Sequence of chain 1.A:
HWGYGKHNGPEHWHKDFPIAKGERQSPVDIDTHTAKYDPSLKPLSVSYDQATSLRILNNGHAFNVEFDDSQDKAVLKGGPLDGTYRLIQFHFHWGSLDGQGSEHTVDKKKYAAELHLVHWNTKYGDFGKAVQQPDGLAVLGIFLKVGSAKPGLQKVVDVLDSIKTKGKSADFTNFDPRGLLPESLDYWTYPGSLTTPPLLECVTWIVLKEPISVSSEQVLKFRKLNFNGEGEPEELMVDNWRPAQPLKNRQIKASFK

A small-molecule ligand and the protein it binds are described below.
Small molecule (SMILES): CCCSc1ccc(S(N)(=O)=O)cc1

Binding-site contacts:
Ligand atom C10 contacts residue LEU197 of chain 1.A at 3.9 Å (hydrophobic).
Ligand atom O4 contacts residue LEU197 of chain 1.A at 3.3 Å.
Ligand atom O1 contacts residue HIS119 of chain 1.A at 3.4 Å (h-bond).
Ligand atom N3 contacts residue HIS119 of chain 1.A at 3.4 Å (h-bond).
Ligand atom C7 contacts residue GLN92 of chain 1.A at 3.8 Å.
Ligand atom C6 contacts residue LEU197 of chain 1.A at 3.9 Å (hydrophobic).
Ligand atom N3 contacts residue ZN1 of chain 1.B at 1.9 Å.
Ligand atom O1 contacts residue HIS94 of chain 1.A at 3.4 Å.
Ligand atom C12 contacts residue LEU197 of chain 1.A at 4.2 Å (hydrophobic).
Ligand atom C6 contacts residue HIS94 of chain 1.A at 4.0 Å.
Ligand atom C10 contacts residue THR199 of chain 1.A at 3.3 Å.
Ligand atom C14 contacts residue PRO201 of chain 1.A at 3.8 Å (hydrophobic).
Ligand atom C13 contacts residue PRO201 of chain 1.A at 4.0 Å (hydrophobic).
Ligand atom O4 contacts residue SER196 of chain 1.A at 4.1 Å.
Ligand atom C6 contacts residue VAL121 of chain 1.A at 3.7 Å (hydrophobic).
Ligand atom O1 contacts residue ZN1 of chain 1.B at 3.0 Å.
Ligand atom C7 contacts residue LEU197 of chain 1.A at 3.9 Å (hydrophobic).
Ligand atom C5 contacts residue LEU197 of chain 1.A at 3.9 Å (hydrophobic).
Ligand atom C9 contacts residue LEU197 of chain 1.A at 3.9 Å (hydrophobic).
Ligand atom O1 contacts residue VAL121 of chain 1.A at 3.9 Å.
Ligand atom O4 contacts residue TRP208 of chain 1.A at 3.5 Å.
Ligand atom N3 contacts residue THR198 of chain 1.A at 2.8 Å (h-bond).
Ligand atom C9 contacts residue THR199 of chain 1.A at 3.3 Å.
Ligand atom S2 contacts residue ZN1 of chain 1.B at 3.0 Å.
Ligand atom N3 contacts residue HIS96 of chain 1.A at 3.3 Å (h-bond).
Ligand atom C14 contacts residue LEU197 of chain 1.A at 3.9 Å (hydrophobic).
Ligand atom C5 contacts residue HIS94 of chain 1.A at 4.1 Å.
Ligand atom S2 contacts residue HIS94 of chain 1.A at 3.9 Å.
Ligand atom S2 contacts residue THR198 of chain 1.A at 3.9 Å.
Ligand atom C8 contacts residue LEU197 of chain 1.A at 3.9 Å (hydrophobic).
Ligand atom C12 contacts residue PRO201 of chain 1.A at 4.0 Å (hydrophobic).
Ligand atom N3 contacts residue HIS94 of chain 1.A at 3.2 Å (h-bond).
Ligand atom O4 contacts residue ZN1 of chain 1.B at 4.1 Å.
Ligand atom C7 contacts residue VAL121 of chain 1.A at 4.1 Å (hydrophobic).
Ligand atom S11 contacts residue PHE130 of chain 1.A at 3.8 Å.
Ligand atom O4 contacts residue THR198 of chain 1.A at 2.9 Å (h-bond).
Ligand atom O1 contacts residue VAL142 of chain 1.A at 3.8 Å.
Ligand atom O1 contacts residue TRP208 of chain 1.A at 4.0 Å.
Ligand atom S11 contacts residue DMS1 of chain 1.G at 3.5 Å (h-bond).
Ligand atom S2 contacts residue HIS119 of chain 1.A at 4.0 Å.